Binding-site contacts:
Ligand atom N2 contacts residue ASN135 of chain 1.C at 2.8 Å (h-bond).
Ligand atom O5 contacts residue ASN135 of chain 1.C at 2.5 Å (h-bond).
Ligand atom O7 contacts residue GLY146 of chain 1.C at 3.7 Å.
Ligand atom C2 contacts residue ASN135 of chain 1.C at 2.5 Å.
Ligand atom C5 contacts residue ASN135 of chain 1.C at 3.9 Å.
Ligand atom C3 contacts residue ASN135 of chain 1.C at 3.9 Å.
Ligand atom C8 contacts residue ASN135 of chain 1.C at 3.7 Å.
Ligand atom C8 contacts residue THR137 of chain 1.C at 4.2 Å.
Ligand atom C7 contacts residue GLY146 of chain 1.C at 4.0 Å.
Ligand atom O7 contacts residue LYS149 of chain 1.C at 4.3 Å.
Ligand atom C8 contacts residue GLY146 of chain 1.C at 3.3 Å.
Ligand atom O7 contacts residue ASN135 of chain 1.C at 3.2 Å.
Ligand atom C4 contacts residue ASN135 of chain 1.C at 4.4 Å.
Ligand atom C7 contacts residue ASN135 of chain 1.C at 3.3 Å.
Ligand atom C8 contacts residue ARG145 of chain 1.C at 3.9 Å.
Ligand atom C1 contacts residue ASN135 of chain 1.C at 1.5 Å.

Sequence of chain 1.C:
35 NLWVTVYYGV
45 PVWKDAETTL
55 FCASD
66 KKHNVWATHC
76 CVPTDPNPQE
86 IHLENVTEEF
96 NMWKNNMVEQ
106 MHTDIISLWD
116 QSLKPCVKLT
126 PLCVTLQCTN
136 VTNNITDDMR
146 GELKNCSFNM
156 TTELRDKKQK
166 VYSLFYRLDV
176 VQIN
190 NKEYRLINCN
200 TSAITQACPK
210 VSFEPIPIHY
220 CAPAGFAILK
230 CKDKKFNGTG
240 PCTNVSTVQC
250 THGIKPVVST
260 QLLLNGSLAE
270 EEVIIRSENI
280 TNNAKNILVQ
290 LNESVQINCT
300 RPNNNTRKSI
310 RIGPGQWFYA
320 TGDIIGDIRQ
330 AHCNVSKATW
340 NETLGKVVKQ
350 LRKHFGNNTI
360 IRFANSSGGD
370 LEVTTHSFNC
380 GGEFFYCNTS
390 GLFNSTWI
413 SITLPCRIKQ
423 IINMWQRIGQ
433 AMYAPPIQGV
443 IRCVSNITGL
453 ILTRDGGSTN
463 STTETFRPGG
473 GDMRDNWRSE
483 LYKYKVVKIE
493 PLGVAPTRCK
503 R

A small-molecule ligand and the protein it binds are described below.
Small molecule (SMILES): CC(=O)N[C@@H]1[C@@H](O)[C@H](O)[C@@H](CO)O[C@H]1O